Sequence of chain 1.A:
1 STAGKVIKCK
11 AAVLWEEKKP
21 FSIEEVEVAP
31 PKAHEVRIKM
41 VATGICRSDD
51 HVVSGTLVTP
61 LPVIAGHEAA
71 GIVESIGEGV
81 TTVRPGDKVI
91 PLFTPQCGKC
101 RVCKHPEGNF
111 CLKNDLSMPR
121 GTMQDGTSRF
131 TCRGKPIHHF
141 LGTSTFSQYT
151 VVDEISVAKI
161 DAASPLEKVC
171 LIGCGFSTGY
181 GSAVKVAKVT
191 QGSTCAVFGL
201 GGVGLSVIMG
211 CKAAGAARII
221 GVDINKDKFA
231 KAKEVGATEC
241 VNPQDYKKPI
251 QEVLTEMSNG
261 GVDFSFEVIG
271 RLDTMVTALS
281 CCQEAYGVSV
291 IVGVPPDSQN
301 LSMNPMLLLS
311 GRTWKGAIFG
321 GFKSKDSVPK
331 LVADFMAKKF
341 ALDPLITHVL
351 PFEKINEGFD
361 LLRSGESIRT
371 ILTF

A small-molecule ligand and the protein it binds are described below.
Small molecule (SMILES): N=C(N)c1ccncc1

Binding-site contacts:
Ligand atom CI3 contacts residue LYS113 of chain 1.A at 3.6 Å.
Ligand atom CI6 contacts residue LYS113 of chain 1.A at 3.0 Å.
Ligand atom NI1 contacts residue GLN124 of chain 1.A at 3.3 Å.
Ligand atom NI1 contacts residue LYS113 of chain 1.A at 2.2 Å (salt-bridge).
Ligand atom CI5 contacts residue LYS113 of chain 1.A at 4.4 Å.
Ligand atom CI2 contacts residue LYS113 of chain 1.A at 2.5 Å.
Ligand atom CI1 contacts residue LYS113 of chain 1.A at 1.3 Å.
Ligand atom CI1 contacts residue GLN124 of chain 1.A at 4.2 Å.